Sequence of chain 1.A:
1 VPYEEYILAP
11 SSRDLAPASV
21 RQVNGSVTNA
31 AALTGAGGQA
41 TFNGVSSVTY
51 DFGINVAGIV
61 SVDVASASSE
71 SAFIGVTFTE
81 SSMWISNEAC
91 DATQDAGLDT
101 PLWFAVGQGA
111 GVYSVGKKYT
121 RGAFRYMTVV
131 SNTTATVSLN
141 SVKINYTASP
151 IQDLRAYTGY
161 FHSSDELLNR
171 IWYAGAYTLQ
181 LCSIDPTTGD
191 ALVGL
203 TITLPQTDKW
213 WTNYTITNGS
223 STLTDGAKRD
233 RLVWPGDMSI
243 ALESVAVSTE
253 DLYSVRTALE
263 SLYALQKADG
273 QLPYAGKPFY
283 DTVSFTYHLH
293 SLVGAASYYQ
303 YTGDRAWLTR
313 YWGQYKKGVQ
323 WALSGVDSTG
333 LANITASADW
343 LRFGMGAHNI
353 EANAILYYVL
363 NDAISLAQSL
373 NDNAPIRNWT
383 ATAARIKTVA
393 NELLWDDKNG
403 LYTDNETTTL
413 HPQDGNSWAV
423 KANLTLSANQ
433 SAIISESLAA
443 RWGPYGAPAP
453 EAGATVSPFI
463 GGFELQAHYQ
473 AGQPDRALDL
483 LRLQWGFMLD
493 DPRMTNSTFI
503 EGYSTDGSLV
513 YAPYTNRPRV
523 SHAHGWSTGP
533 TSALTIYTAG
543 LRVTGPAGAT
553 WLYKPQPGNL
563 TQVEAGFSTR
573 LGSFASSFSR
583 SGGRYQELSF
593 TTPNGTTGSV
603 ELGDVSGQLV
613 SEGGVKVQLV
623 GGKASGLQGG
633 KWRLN

Binding-site contacts:
Ligand atom C7 contacts residue ALA349 of chain 1.A at 4.0 Å (hydrophobic).
Ligand atom O5 contacts residue THR410 of chain 1.A at 3.7 Å.
Ligand atom C6 contacts residue ASP406 of chain 1.A at 3.4 Å.
Ligand atom C5 contacts residue THR410 of chain 1.A at 3.5 Å.
Ligand atom C1 contacts residue PHE345 of chain 1.A at 3.5 Å (hydrophobic).
Ligand atom C8 contacts residue ALA349 of chain 1.A at 3.7 Å (hydrophobic).
Ligand atom C2 contacts residue PHE345 of chain 1.A at 4.3 Å (hydrophobic).
Ligand atom C7 contacts residue ASN407 of chain 1.A at 4.1 Å.
Ligand atom C6 contacts residue LEU412 of chain 1.A at 4.2 Å (hydrophobic).
Ligand atom C1 contacts residue THR410 of chain 1.A at 4.0 Å.
Ligand atom O5 contacts residue GLY346 of chain 1.A at 3.6 Å.
Ligand atom N2 contacts residue ALA349 of chain 1.A at 4.3 Å.
Ligand atom O6 contacts residue ARG344 of chain 1.A at 4.3 Å.
Ligand atom O5 contacts residue ASN407 of chain 1.A at 2.3 Å (h-bond).
Ligand atom C6 contacts residue GLY346 of chain 1.A at 3.9 Å.
Ligand atom O6 contacts residue ASP406 of chain 1.A at 2.7 Å (salt-bridge).
Ligand atom O6 contacts residue GLY346 of chain 1.A at 3.9 Å.
Ligand atom C6 contacts residue THR410 of chain 1.A at 3.4 Å.
Ligand atom O5 contacts residue PHE345 of chain 1.A at 3.9 Å.
Ligand atom C5 contacts residue GLY346 of chain 1.A at 3.5 Å.
Ligand atom C4 contacts residue ASN407 of chain 1.A at 4.2 Å.
Ligand atom O6 contacts residue LEU412 of chain 1.A at 4.3 Å.
Ligand atom C1 contacts residue GLY346 of chain 1.A at 3.9 Å.
Ligand atom O7 contacts residue GLY348 of chain 1.A at 4.0 Å.
Ligand atom O5 contacts residue ASP406 of chain 1.A at 3.5 Å (salt-bridge).
Ligand atom C3 contacts residue ASN407 of chain 1.A at 3.8 Å.
Ligand atom O4 contacts residue PHE345 of chain 1.A at 3.4 Å.
Ligand atom C5 contacts residue ASN407 of chain 1.A at 3.6 Å.
Ligand atom C4 contacts residue GLY346 of chain 1.A at 4.1 Å.
Ligand atom C2 contacts residue GLY346 of chain 1.A at 4.0 Å.
Ligand atom C1 contacts residue ASN407 of chain 1.A at 1.4 Å.
Ligand atom C8 contacts residue THR410 of chain 1.A at 3.7 Å.
Ligand atom C6 contacts residue PHE345 of chain 1.A at 4.2 Å (hydrophobic).
Ligand atom N2 contacts residue ASN407 of chain 1.A at 3.0 Å (h-bond).
Ligand atom C1 contacts residue PHE345 of chain 1.A at 4.2 Å (hydrophobic).
Ligand atom C5 contacts residue ASP406 of chain 1.A at 4.1 Å.
Ligand atom C8 contacts residue LEU412 of chain 1.A at 4.3 Å (hydrophobic).
Ligand atom O5 contacts residue PHE345 of chain 1.A at 3.8 Å.
Ligand atom O2 contacts residue PHE345 of chain 1.A at 4.1 Å.
Ligand atom C2 contacts residue ASN407 of chain 1.A at 2.5 Å.

The protein below binds the small molecule below.
Small molecule (SMILES): CC(=O)N[C@H]1[C@H](O[C@H]2[C@H](O)[C@@H](NC(C)=O)CO[C@@H]2CO)O[C@H](CO)[C@@H](O[C@@H]2O[C@H](CO[C@H]3O[C@H](CO)[C@@H](O)[C@H](O)[C@@H]3O)[C@@H](O)[C@H](O)[C@@H]2O)[C@@H]1O